Sequence of chain 1.A:
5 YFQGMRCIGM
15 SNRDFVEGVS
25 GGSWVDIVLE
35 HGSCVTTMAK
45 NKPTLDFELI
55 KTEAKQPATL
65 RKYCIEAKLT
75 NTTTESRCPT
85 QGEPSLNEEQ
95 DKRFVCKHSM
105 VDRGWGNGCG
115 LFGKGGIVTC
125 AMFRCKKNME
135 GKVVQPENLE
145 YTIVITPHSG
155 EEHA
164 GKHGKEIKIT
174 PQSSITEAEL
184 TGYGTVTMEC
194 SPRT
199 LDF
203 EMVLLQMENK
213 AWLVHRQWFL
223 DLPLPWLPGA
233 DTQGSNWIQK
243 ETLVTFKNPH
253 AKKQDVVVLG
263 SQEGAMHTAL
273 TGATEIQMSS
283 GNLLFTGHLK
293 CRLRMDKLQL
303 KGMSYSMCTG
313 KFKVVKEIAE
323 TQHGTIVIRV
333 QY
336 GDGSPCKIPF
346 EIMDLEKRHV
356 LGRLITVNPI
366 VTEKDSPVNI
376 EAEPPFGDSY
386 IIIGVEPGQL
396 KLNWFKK

Sequence of chain 1.B:
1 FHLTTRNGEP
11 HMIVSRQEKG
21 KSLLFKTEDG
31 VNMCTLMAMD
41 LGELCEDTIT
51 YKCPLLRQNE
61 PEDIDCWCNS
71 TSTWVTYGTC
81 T

The small molecule below binds the protein below.
Small molecule (SMILES): CC(=O)N[C@@H]1[C@@H](O)[C@H](O)[C@@H](CO)O[C@H]1O

Binding-site contacts:
Ligand atom O6 contacts residue ASN75 of chain 1.A at 3.8 Å.
Ligand atom C6 contacts residue ASN75 of chain 1.A at 3.8 Å.
Ligand atom C5 contacts residue ASN75 of chain 1.A at 3.2 Å.
Ligand atom O6 contacts residue CYS45 of chain 1.B at 3.4 Å (h-bond).
Ligand atom C6 contacts residue THR48 of chain 1.B at 4.4 Å.
Ligand atom O6 contacts residue THR48 of chain 1.B at 4.0 Å.
Ligand atom O3 contacts residue NAG1 of chain 1.N at 2.4 Å (h-bond).
Ligand atom C7 contacts residue ASN75 of chain 1.A at 2.8 Å.
Ligand atom N2 contacts residue ASN75 of chain 1.A at 3.0 Å (h-bond).
Ligand atom C2 contacts residue ASN75 of chain 1.A at 2.6 Å.
Ligand atom C8 contacts residue MET126 of chain 1.A at 3.7 Å (hydrophobic).
Ligand atom C6 contacts residue CYS45 of chain 1.B at 4.4 Å (hydrophobic).
Ligand atom O7 contacts residue MET126 of chain 1.A at 3.1 Å.
Ligand atom C8 contacts residue PHE98 of chain 1.A at 3.6 Å (hydrophobic).
Ligand atom C2 contacts residue NAG1 of chain 1.N at 4.1 Å.
Ligand atom C3 contacts residue NAG1 of chain 1.N at 3.3 Å.
Ligand atom O5 contacts residue THR48 of chain 1.B at 4.0 Å.
Ligand atom C4 contacts residue ASN75 of chain 1.A at 4.0 Å.
Ligand atom O5 contacts residue ASN75 of chain 1.A at 2.1 Å (h-bond).
Ligand atom O6 contacts residue NAG1 of chain 1.N at 4.1 Å.
Ligand atom C5 contacts residue NAG1 of chain 1.N at 3.7 Å.
Ligand atom O4 contacts residue NAG1 of chain 1.N at 1.6 Å.
Ligand atom C7 contacts residue MET126 of chain 1.A at 3.8 Å (hydrophobic).
Ligand atom O6 contacts residue GLU46 of chain 1.B at 3.8 Å.
Ligand atom C8 contacts residue ASN75 of chain 1.A at 3.0 Å.
Ligand atom C4 contacts residue NAG1 of chain 1.N at 2.9 Å.
Ligand atom O7 contacts residue ASN75 of chain 1.A at 3.2 Å (h-bond).
Ligand atom C1 contacts residue ASN75 of chain 1.A at 1.3 Å.
Ligand atom C3 contacts residue ASN75 of chain 1.A at 3.5 Å.
Ligand atom C6 contacts residue NAG1 of chain 1.N at 3.4 Å.